This small molecule binds to this protein.
Small molecule (SMILES): CC(=O)N[C@H]1[C@H](O[C@H]2[C@H](O)[C@@H](NC(C)=O)CO[C@@H]2CO)O[C@H](CO)[C@@H](O[C@H]2O[C@H](CO[C@H]3O[C@H](CO)[C@@H](O)[C@H](O)[C@@H]3O)[C@@H](O)[C@H](O[C@H]3O[C@H](CO)[C@@H](O)[C@H](O)[C@@H]3O)[C@@H]2O)[C@@H]1O

Binding-site contacts:
Ligand atom C5 contacts residue ASN47 of chain 1.A at 3.6 Å.
Ligand atom N2 contacts residue ASN42 of chain 1.A at 3.8 Å.
Ligand atom N2 contacts residue ASN47 of chain 1.A at 3.0 Å (h-bond).
Ligand atom C8 contacts residue ASN47 of chain 1.A at 3.9 Å.
Ligand atom C1 contacts residue ASN47 of chain 1.A at 1.4 Å.
Ligand atom C7 contacts residue SER49 of chain 1.A at 3.8 Å.
Ligand atom O5 contacts residue ASN47 of chain 1.A at 2.3 Å (h-bond).
Ligand atom C2 contacts residue ASN47 of chain 1.A at 2.5 Å.
Ligand atom C8 contacts residue SER49 of chain 1.A at 4.2 Å.
Ligand atom C8 contacts residue PHE41 of chain 1.A at 4.3 Å (hydrophobic).
Ligand atom C7 contacts residue ASN47 of chain 1.A at 3.5 Å.
Ligand atom C8 contacts residue ASN42 of chain 1.A at 3.9 Å.
Ligand atom O7 contacts residue ASN47 of chain 1.A at 3.4 Å (h-bond).
Ligand atom O7 contacts residue SER48 of chain 1.A at 3.8 Å.
Ligand atom C7 contacts residue ASN42 of chain 1.A at 4.3 Å.
Ligand atom C3 contacts residue ASN47 of chain 1.A at 3.8 Å.
Ligand atom C8 contacts residue GLU29 of chain 1.A at 3.8 Å.
Ligand atom C8 contacts residue VAL40 of chain 1.A at 3.7 Å (hydrophobic).
Ligand atom O7 contacts residue SER49 of chain 1.A at 2.8 Å (h-bond).
Ligand atom C4 contacts residue ASN47 of chain 1.A at 4.2 Å.
Ligand atom C1 contacts residue ASN42 of chain 1.A at 4.5 Å.

Sequence of chain 1.A:
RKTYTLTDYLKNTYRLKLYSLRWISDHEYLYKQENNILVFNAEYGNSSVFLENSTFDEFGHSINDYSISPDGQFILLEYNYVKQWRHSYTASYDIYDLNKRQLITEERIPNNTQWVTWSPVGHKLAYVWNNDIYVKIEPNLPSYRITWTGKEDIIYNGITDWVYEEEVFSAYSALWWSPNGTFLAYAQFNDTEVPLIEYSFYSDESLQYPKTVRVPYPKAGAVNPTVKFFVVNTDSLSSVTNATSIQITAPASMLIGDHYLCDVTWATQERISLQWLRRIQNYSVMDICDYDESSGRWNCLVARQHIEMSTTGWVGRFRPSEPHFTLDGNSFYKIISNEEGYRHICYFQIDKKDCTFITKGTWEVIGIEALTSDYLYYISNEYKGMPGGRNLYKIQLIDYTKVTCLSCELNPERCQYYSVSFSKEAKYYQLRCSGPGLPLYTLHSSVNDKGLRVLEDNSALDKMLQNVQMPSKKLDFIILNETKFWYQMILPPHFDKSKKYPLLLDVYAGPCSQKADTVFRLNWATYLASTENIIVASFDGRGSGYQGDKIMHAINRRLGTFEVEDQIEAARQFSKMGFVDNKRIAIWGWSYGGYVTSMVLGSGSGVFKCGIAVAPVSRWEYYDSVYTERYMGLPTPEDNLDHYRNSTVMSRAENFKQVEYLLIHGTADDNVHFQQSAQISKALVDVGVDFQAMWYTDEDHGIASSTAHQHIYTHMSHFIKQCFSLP